Sequence of chain 1.O:
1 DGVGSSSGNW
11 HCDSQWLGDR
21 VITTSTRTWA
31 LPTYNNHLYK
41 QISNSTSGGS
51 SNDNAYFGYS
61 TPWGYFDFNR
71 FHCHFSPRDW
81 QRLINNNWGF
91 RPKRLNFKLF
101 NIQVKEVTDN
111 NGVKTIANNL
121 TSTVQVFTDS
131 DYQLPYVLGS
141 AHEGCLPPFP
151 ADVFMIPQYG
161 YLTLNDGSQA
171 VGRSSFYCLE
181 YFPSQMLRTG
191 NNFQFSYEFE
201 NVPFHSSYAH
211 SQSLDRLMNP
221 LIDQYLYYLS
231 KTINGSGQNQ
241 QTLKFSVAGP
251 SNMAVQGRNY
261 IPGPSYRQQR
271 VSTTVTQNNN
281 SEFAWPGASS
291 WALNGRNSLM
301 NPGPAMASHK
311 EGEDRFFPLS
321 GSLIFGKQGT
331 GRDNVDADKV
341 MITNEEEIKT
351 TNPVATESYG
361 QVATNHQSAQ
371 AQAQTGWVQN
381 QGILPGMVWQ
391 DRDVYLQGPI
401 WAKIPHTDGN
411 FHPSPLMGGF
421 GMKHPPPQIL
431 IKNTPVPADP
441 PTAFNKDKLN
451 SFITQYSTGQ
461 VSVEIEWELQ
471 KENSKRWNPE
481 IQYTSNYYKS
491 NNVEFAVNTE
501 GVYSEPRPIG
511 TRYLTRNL

Binding-site contacts:
Ligand atom O2 contacts residue VAL255 of chain 1.O at 3.9 Å.
Ligand atom C2 contacts residue ASN252 of chain 1.O at 4.4 Å.
Ligand atom C2 contacts residue TRP285 of chain 1.MA at 3.5 Å (hydrophobic).
Ligand atom C6 contacts residue TRP285 of chain 1.MA at 3.4 Å (hydrophobic).
Ligand atom O2 contacts residue ASN252 of chain 1.O at 3.1 Å (h-bond).
Ligand atom O4 contacts residue TRP285 of chain 1.MA at 3.2 Å.
Ligand atom O2 contacts residue TRP285 of chain 1.MA at 4.3 Å.
Ligand atom O6 contacts residue TRP285 of chain 1.MA at 3.2 Å (h-bond).
Ligand atom O1 contacts residue ASN252 of chain 1.O at 4.2 Å.
Ligand atom C3 contacts residue TRP285 of chain 1.MA at 4.0 Å (hydrophobic).
Ligand atom O3 contacts residue TRP285 of chain 1.MA at 3.9 Å.
Ligand atom O5 contacts residue TRP285 of chain 1.MA at 3.1 Å (h-bond).
Ligand atom C4 contacts residue TRP285 of chain 1.MA at 4.0 Å (hydrophobic).
Ligand atom O1 contacts residue VAL255 of chain 1.O at 4.0 Å.
Ligand atom O1 contacts residue TRP285 of chain 1.MA at 3.1 Å.
Ligand atom C1 contacts residue TRP285 of chain 1.MA at 3.5 Å (hydrophobic).
Ligand atom O1 contacts residue ALA254 of chain 1.O at 4.3 Å.
Ligand atom C5 contacts residue TRP285 of chain 1.MA at 3.7 Å (hydrophobic).

This protein binds this small molecule.
Small molecule (SMILES): OC[C@H]1O[C@@H](O)[C@H](O)[C@@H](O)[C@H]1O

Sequence of chain 1.MA:
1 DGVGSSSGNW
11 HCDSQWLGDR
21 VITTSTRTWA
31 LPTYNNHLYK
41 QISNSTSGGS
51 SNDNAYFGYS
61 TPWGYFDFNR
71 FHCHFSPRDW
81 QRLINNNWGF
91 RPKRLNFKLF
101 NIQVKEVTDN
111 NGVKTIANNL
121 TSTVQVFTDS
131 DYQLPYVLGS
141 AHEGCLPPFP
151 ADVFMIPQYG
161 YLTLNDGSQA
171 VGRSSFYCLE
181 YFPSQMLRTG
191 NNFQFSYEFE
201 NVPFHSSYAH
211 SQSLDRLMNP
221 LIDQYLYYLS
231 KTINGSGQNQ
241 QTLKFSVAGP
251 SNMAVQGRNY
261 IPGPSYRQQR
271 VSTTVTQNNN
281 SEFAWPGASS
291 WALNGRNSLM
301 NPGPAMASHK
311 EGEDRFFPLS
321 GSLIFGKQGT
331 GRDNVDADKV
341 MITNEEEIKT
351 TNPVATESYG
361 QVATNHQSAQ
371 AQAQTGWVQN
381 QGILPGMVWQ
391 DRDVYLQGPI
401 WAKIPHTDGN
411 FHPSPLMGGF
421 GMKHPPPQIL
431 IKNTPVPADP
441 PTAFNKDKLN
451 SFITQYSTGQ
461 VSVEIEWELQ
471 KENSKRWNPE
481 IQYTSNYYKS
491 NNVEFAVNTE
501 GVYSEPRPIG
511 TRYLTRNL